Binding-site contacts:
Ligand atom C4 contacts residue ASN512 of chain 1.A at 4.3 Å.
Ligand atom C8 contacts residue ASN512 of chain 1.A at 4.5 Å.
Ligand atom N2 contacts residue ASN512 of chain 1.A at 3.0 Å (h-bond).
Ligand atom C4 contacts residue SER514 of chain 1.A at 4.4 Å.
Ligand atom O5 contacts residue ASN512 of chain 1.A at 2.3 Å (h-bond).
Ligand atom O5 contacts residue SER514 of chain 1.A at 3.6 Å (h-bond).
Ligand atom O7 contacts residue ASN512 of chain 1.A at 3.2 Å (h-bond).
Ligand atom C5 contacts residue ASN512 of chain 1.A at 3.6 Å.
Ligand atom C6 contacts residue SER514 of chain 1.A at 4.1 Å.
Ligand atom C5 contacts residue SER514 of chain 1.A at 3.3 Å.
Ligand atom C2 contacts residue ASN512 of chain 1.A at 2.5 Å.
Ligand atom C1 contacts residue SER514 of chain 1.A at 3.5 Å.
Ligand atom C7 contacts residue ASN512 of chain 1.A at 3.3 Å.
Ligand atom C1 contacts residue ASN512 of chain 1.A at 1.4 Å.
Ligand atom C3 contacts residue ASN512 of chain 1.A at 3.9 Å.
Ligand atom C3 contacts residue SER514 of chain 1.A at 4.5 Å.

The protein below binds the small molecule below.
Small molecule (SMILES): CC(=O)N[C@@H]1[C@@H](O)[C@H](O)[C@@H](CO)O[C@H]1O

Sequence of chain 1.A:
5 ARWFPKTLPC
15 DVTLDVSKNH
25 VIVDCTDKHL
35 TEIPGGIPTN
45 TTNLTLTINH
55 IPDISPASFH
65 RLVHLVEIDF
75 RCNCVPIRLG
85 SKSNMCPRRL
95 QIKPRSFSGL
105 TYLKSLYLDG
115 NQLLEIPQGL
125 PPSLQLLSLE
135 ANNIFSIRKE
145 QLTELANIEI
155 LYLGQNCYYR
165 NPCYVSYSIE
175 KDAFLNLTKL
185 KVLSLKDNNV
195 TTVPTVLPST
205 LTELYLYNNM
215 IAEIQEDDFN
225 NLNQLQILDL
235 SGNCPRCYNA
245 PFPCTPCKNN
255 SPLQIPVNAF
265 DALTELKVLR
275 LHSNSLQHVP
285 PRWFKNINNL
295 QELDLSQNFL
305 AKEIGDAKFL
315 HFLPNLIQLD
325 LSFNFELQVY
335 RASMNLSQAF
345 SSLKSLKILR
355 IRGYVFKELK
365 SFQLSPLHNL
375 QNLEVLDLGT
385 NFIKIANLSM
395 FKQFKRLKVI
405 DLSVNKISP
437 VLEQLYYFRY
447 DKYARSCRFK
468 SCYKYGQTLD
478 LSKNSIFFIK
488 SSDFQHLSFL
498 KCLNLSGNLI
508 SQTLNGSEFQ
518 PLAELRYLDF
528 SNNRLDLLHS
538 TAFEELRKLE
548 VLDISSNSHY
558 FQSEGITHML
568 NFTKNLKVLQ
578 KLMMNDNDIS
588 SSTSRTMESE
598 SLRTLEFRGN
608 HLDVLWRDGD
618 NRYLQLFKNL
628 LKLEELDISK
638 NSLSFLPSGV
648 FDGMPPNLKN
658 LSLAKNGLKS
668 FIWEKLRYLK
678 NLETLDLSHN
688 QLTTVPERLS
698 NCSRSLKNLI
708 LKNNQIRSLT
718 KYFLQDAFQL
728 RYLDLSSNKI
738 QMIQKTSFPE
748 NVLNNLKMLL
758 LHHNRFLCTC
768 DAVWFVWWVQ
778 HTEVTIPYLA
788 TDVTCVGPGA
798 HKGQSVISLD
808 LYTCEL